A protein and the small-molecule ligand that binds it are described below.
Small molecule (SMILES): CC(=O)N[C@@H]1[C@@H](O)[C@H](O)[C@@H](CO)O[C@H]1O

Sequence of chain 1.A:
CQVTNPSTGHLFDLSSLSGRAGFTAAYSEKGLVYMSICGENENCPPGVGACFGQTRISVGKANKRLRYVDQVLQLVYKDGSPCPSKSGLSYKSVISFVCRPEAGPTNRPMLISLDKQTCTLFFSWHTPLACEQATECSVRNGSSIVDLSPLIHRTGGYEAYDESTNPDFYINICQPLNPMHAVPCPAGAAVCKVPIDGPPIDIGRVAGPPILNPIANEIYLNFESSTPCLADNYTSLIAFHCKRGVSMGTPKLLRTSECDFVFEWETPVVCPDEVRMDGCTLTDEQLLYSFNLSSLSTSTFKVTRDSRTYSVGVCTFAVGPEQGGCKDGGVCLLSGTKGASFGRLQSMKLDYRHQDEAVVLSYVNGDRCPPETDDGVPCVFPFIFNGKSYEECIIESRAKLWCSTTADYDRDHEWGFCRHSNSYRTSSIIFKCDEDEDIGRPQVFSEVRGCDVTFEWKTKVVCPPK

Binding-site contacts:
Ligand atom C5 contacts residue ASN250 of chain 1.A at 3.7 Å.
Ligand atom C4 contacts residue ASN250 of chain 1.A at 4.2 Å.
Ligand atom C8 contacts residue ASN250 of chain 1.A at 3.7 Å.
Ligand atom C7 contacts residue THR241 of chain 1.A at 4.2 Å.
Ligand atom C1 contacts residue ASN250 of chain 1.A at 1.4 Å.
Ligand atom O5 contacts residue ASN250 of chain 1.A at 2.4 Å (h-bond).
Ligand atom C7 contacts residue SER240 of chain 1.A at 3.2 Å.
Ligand atom O7 contacts residue SER240 of chain 1.A at 2.9 Å (h-bond).
Ligand atom O7 contacts residue THR241 of chain 1.A at 4.4 Å.
Ligand atom C8 contacts residue PRO242 of chain 1.A at 3.6 Å (hydrophobic).
Ligand atom C2 contacts residue ASN250 of chain 1.A at 2.5 Å.
Ligand atom C3 contacts residue ASN250 of chain 1.A at 3.8 Å.
Ligand atom C7 contacts residue ASN250 of chain 1.A at 3.7 Å.
Ligand atom N2 contacts residue THR241 of chain 1.A at 4.2 Å.
Ligand atom N2 contacts residue ASN250 of chain 1.A at 2.9 Å (h-bond).
Ligand atom C8 contacts residue SER240 of chain 1.A at 4.0 Å.
Ligand atom N2 contacts residue SER240 of chain 1.A at 3.7 Å.
Ligand atom C8 contacts residue THR241 of chain 1.A at 3.9 Å.